The protein below binds the small molecule below.
Small molecule (SMILES): CC(=O)N[C@@H]1[C@@H](O)[C@H](O)[C@@H](CO)O[C@H]1O

Sequence of chain 1.A:
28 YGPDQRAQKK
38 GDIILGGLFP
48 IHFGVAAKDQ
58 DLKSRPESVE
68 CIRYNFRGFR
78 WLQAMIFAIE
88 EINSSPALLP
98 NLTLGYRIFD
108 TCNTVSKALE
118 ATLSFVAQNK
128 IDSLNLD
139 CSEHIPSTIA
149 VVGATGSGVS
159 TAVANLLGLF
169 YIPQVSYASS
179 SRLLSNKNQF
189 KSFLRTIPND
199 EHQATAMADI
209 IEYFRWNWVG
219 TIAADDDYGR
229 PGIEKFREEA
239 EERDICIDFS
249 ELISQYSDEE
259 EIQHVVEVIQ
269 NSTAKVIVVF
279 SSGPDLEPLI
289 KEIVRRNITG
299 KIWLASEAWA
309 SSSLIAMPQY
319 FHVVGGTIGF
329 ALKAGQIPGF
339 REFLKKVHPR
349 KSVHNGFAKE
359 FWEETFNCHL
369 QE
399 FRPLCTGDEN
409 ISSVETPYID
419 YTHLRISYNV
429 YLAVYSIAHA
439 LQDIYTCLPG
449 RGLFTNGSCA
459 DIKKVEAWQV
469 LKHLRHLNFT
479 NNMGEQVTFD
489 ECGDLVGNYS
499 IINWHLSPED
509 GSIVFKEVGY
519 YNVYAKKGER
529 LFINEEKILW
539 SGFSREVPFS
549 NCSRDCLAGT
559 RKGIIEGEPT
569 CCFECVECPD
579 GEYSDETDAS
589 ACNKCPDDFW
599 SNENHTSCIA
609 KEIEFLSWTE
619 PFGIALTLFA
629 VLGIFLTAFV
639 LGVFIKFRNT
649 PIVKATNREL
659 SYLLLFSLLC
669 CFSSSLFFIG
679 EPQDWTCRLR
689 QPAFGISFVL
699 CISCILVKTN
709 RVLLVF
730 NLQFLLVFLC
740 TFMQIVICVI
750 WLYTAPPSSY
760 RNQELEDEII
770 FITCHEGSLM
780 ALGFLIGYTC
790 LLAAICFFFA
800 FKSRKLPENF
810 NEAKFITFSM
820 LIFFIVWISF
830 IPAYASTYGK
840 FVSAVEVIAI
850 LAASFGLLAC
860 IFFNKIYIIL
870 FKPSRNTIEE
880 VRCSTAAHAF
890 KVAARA

Binding-site contacts:
Ligand atom C1 contacts residue ASN476 of chain 1.A at 1.4 Å.
Ligand atom N2 contacts residue ASN476 of chain 1.A at 2.9 Å (h-bond).
Ligand atom C1 contacts residue GLN484 of chain 1.A at 3.7 Å.
Ligand atom C7 contacts residue ASN476 of chain 1.A at 3.5 Å.
Ligand atom N2 contacts residue THR486 of chain 1.A at 4.1 Å.
Ligand atom C3 contacts residue ASN476 of chain 1.A at 3.8 Å.
Ligand atom C7 contacts residue THR486 of chain 1.A at 4.2 Å.
Ligand atom C5 contacts residue ASN476 of chain 1.A at 3.7 Å.
Ligand atom C4 contacts residue ASN476 of chain 1.A at 4.2 Å.
Ligand atom O5 contacts residue ASN476 of chain 1.A at 2.4 Å (h-bond).
Ligand atom O5 contacts residue GLN484 of chain 1.A at 3.7 Å.
Ligand atom O7 contacts residue ASN476 of chain 1.A at 3.7 Å.
Ligand atom C8 contacts residue THR486 of chain 1.A at 3.8 Å.
Ligand atom C5 contacts residue GLN484 of chain 1.A at 4.2 Å.
Ligand atom C2 contacts residue ASN476 of chain 1.A at 2.4 Å.